Binding-site contacts:
Ligand atom C7 contacts residue TYR124 of chain 1.B at 3.8 Å (hydrophobic).
Ligand atom C6 contacts residue TYR124 of chain 1.B at 4.0 Å (hydrophobic).
Ligand atom C5 contacts residue TYR124 of chain 1.B at 3.9 Å (hydrophobic).
Ligand atom C7 contacts residue ASP122 of chain 1.B at 3.5 Å.
Ligand atom O11 contacts residue CYS17 of chain 1.B at 3.2 Å.
Ligand atom O9 contacts residue ASN15 of chain 1.B at 4.5 Å.
Ligand atom O9 contacts residue ARG18 of chain 1.B at 3.1 Å (salt-bridge).
Ligand atom C4 contacts residue ASP122 of chain 1.B at 3.4 Å.
Ligand atom P8 contacts residue CYS17 of chain 1.B at 3.8 Å.
Ligand atom O10 contacts residue ARG18 of chain 1.B at 3.7 Å.
Ligand atom O9 contacts residue CYS12 of chain 1.B at 3.4 Å (h-bond).
Ligand atom C1 contacts residue LEU47 of chain 1.B at 4.0 Å (hydrophobic).
Ligand atom P8 contacts residue GLY14 of chain 1.B at 4.0 Å.
Ligand atom O9 contacts residue ASP122 of chain 1.B at 4.4 Å.
Ligand atom C6 contacts residue GLY14 of chain 1.B at 4.2 Å.
Ligand atom O9 contacts residue VAL13 of chain 1.B at 3.4 Å (h-bond).
Ligand atom O10 contacts residue GLY14 of chain 1.B at 4.0 Å.
Ligand atom C1 contacts residue TYR124 of chain 1.B at 4.3 Å (hydrophobic).
Ligand atom C2 contacts residue LEU47 of chain 1.B at 3.8 Å (hydrophobic).
Ligand atom O10 contacts residue ASN15 of chain 1.B at 3.5 Å (h-bond).
Ligand atom C5 contacts residue ASP122 of chain 1.B at 2.9 Å.
Ligand atom O9 contacts residue GLY14 of chain 1.B at 3.2 Å (h-bond).
Ligand atom C2 contacts residue GLY14 of chain 1.B at 3.9 Å.
Ligand atom O11 contacts residue ASP122 of chain 1.B at 3.4 Å (salt-bridge).
Ligand atom C6 contacts residue ILE16 of chain 1.B at 4.3 Å (hydrophobic).
Ligand atom O11 contacts residue CYS12 of chain 1.B at 4.1 Å.
Ligand atom O11 contacts residue ARG18 of chain 1.B at 2.9 Å (salt-bridge).
Ligand atom P8 contacts residue CYS12 of chain 1.B at 3.6 Å.
Ligand atom O10 contacts residue ILE16 of chain 1.B at 3.0 Å (h-bond).
Ligand atom C7 contacts residue CYS17 of chain 1.B at 3.8 Å (hydrophobic).
Ligand atom C6 contacts residue ASP122 of chain 1.B at 3.9 Å.
Ligand atom O11 contacts residue PRO123 of chain 1.B at 4.2 Å.
Ligand atom C7 contacts residue ILE16 of chain 1.B at 3.9 Å (hydrophobic).
Ligand atom P8 contacts residue ARG18 of chain 1.B at 4.0 Å.
Ligand atom C1 contacts residue GLY14 of chain 1.B at 3.6 Å.
Ligand atom C1 contacts residue ILE16 of chain 1.B at 3.7 Å (hydrophobic).
Ligand atom P8 contacts residue ASP122 of chain 1.B at 4.0 Å.
Ligand atom C3 contacts residue VAL13 of chain 1.B at 4.4 Å (hydrophobic).
Ligand atom O10 contacts residue CYS12 of chain 1.B at 3.0 Å (h-bond).
Ligand atom O10 contacts residue CYS17 of chain 1.B at 2.8 Å (h-bond).

Sequence of chain 1.B:
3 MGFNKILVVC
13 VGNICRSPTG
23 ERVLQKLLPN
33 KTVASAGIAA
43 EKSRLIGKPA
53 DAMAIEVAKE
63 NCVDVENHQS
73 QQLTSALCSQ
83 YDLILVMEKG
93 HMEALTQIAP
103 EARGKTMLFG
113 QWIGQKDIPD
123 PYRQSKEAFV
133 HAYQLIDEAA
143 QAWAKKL

A small-molecule ligand and the protein it binds are described below.
Small molecule (SMILES): O=P(O)(O)Cc1ccccc1